This protein binds this small molecule.
Small molecule (SMILES): CC(=O)N[C@H]1[C@H](O[C@H]2[C@H](O)[C@@H](NC(C)=O)CO[C@@H]2CO)O[C@H](CO)[C@@H](O[C@@H]2O[C@H](CO)[C@@H](O)[C@H](O)[C@@H]2O)[C@@H]1O

Binding-site contacts:
Ligand atom O5 contacts residue PRO318 of chain 1.A at 4.2 Å.
Ligand atom C3 contacts residue ASN280 of chain 1.A at 3.7 Å.
Ligand atom O7 contacts residue ARG277 of chain 1.A at 3.9 Å.
Ligand atom C8 contacts residue THR317 of chain 1.A at 3.8 Å.
Ligand atom C7 contacts residue GLN276 of chain 1.A at 3.8 Å.
Ligand atom O5 contacts residue ASN280 of chain 1.A at 2.3 Å (h-bond).
Ligand atom O6 contacts residue PRO318 of chain 1.A at 3.4 Å.
Ligand atom O7 contacts residue GLN276 of chain 1.A at 4.0 Å.
Ligand atom C5 contacts residue ASN280 of chain 1.A at 3.6 Å.
Ligand atom O7 contacts residue ASN280 of chain 1.A at 3.7 Å.
Ligand atom C2 contacts residue ASN280 of chain 1.A at 2.4 Å.
Ligand atom C8 contacts residue PRO181 of chain 1.A at 3.8 Å (hydrophobic).
Ligand atom N2 contacts residue ASN280 of chain 1.A at 2.9 Å (h-bond).
Ligand atom C4 contacts residue ASN280 of chain 1.A at 4.2 Å.
Ligand atom C8 contacts residue GLN276 of chain 1.A at 3.3 Å.
Ligand atom C7 contacts residue ASN280 of chain 1.A at 3.5 Å.
Ligand atom C1 contacts residue ASN280 of chain 1.A at 1.4 Å.
Ligand atom C6 contacts residue PRO318 of chain 1.A at 4.5 Å (hydrophobic).

Sequence of chain 1.A:
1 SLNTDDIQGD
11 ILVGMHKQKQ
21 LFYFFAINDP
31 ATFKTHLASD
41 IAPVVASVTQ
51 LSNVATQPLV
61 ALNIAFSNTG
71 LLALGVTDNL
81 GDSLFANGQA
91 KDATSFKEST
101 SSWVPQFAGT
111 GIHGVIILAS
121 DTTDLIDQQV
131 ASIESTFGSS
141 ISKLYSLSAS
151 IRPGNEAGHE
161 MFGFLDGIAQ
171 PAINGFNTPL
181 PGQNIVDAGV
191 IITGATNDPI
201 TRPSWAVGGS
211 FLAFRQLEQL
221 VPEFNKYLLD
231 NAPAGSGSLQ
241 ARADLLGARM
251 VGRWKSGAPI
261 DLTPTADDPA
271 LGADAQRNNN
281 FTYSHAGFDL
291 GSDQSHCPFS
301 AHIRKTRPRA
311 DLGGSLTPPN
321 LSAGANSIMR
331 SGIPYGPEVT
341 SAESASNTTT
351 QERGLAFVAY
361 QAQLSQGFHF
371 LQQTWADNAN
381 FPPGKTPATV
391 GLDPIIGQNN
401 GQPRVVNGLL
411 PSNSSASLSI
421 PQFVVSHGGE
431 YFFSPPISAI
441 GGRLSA